Sequence of chain 1.D:
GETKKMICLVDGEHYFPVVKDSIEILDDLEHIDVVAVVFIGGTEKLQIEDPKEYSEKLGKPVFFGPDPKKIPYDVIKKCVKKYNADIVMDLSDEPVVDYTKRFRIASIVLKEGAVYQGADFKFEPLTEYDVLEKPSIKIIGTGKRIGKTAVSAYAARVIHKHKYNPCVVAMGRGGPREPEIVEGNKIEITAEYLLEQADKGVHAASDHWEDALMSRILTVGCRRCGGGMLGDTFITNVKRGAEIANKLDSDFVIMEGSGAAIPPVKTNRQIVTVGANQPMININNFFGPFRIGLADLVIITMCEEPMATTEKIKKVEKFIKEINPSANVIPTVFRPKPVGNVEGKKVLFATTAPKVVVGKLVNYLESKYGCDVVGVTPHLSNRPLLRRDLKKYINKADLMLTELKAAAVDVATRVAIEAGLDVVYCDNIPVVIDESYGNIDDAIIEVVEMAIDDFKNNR

The small molecule below binds the protein below.
Small molecule (SMILES): O=C(O)[C@@H](COP(=O)(O)O)OP(=O)(O)O

Binding-site contacts:
Ligand atom O10 contacts residue ARG145 of chain 1.D at 3.1 Å (salt-bridge).
Ligand atom O13 contacts residue ALA406 of chain 1.D at 3.2 Å (h-bond).
Ligand atom O2 contacts residue ARG173 of chain 1.D at 3.1 Å (salt-bridge).
Ligand atom P1 contacts residue SER258 of chain 1.D at 3.7 Å.
Ligand atom P1 contacts residue LYS148 of chain 1.D at 3.7 Å.
Ligand atom C3 contacts residue ASP207 of chain 1.D at 3.7 Å.
Ligand atom P6 contacts residue ARG145 of chain 1.D at 3.7 Å.
Ligand atom O11 contacts residue LYS148 of chain 1.D at 3.4 Å (salt-bridge).
Ligand atom O5 contacts residue LYS144 of chain 1.D at 3.0 Å (salt-bridge).
Ligand atom O7 contacts residue GLY172 of chain 1.D at 3.7 Å.
Ligand atom O14 contacts residue GLU44 of chain 1.C at 3.5 Å (salt-bridge).
Ligand atom O11 contacts residue ASP207 of chain 1.D at 3.1 Å (salt-bridge).
Ligand atom O11 contacts residue ADP1 of chain 1.BA at 3.1 Å (h-bond).
Ligand atom O2 contacts residue SER258 of chain 1.D at 3.0 Å (h-bond).
Ligand atom P1 contacts residue ADP1 of chain 1.BA at 3.8 Å.
Ligand atom C4 contacts residue LYS45 of chain 1.C at 3.5 Å.
Ligand atom O14 contacts residue LYS144 of chain 1.D at 3.7 Å.
Ligand atom O13 contacts residue ARG145 of chain 1.D at 2.8 Å (salt-bridge).
Ligand atom O10 contacts residue ADP1 of chain 1.BA at 3.0 Å (h-bond).
Ligand atom C4 contacts residue ARG173 of chain 1.D at 3.5 Å.
Ligand atom O11 contacts residue MG1 of chain 1.GA at 2.1 Å.
Ligand atom O9 contacts residue LYS148 of chain 1.D at 3.1 Å (salt-bridge).
Ligand atom C4 contacts residue LYS144 of chain 1.D at 3.2 Å.
Ligand atom C3 contacts residue ARG173 of chain 1.D at 3.8 Å.
Ligand atom P1 contacts residue MG1 of chain 1.GA at 3.5 Å.
Ligand atom O8 contacts residue ARG173 of chain 1.D at 2.9 Å (salt-bridge).
Ligand atom O5 contacts residue LYS45 of chain 1.C at 3.8 Å.
Ligand atom O10 contacts residue LYS144 of chain 1.D at 3.4 Å.
Ligand atom O7 contacts residue ASP207 of chain 1.D at 3.2 Å (salt-bridge).
Ligand atom O10 contacts residue MG1 of chain 1.GA at 3.8 Å.
Ligand atom O8 contacts residue LYS45 of chain 1.C at 2.8 Å (salt-bridge).
Ligand atom O9 contacts residue GLY259 of chain 1.D at 2.5 Å (h-bond).
Ligand atom O14 contacts residue LYS45 of chain 1.C at 2.6 Å (salt-bridge).
Ligand atom O9 contacts residue ARG173 of chain 1.D at 2.9 Å (salt-bridge).
Ligand atom O5 contacts residue ARG145 of chain 1.D at 3.1 Å (salt-bridge).
Ligand atom O9 contacts residue SER258 of chain 1.D at 3.3 Å (h-bond).
Ligand atom P6 contacts residue LYS45 of chain 1.C at 3.2 Å.
Ligand atom O15 contacts residue LYS45 of chain 1.C at 2.8 Å (salt-bridge).
Ligand atom C7 contacts residue ARG173 of chain 1.D at 3.8 Å.
Ligand atom C7 contacts residue LYS45 of chain 1.C at 3.5 Å.

Sequence of chain 1.C:
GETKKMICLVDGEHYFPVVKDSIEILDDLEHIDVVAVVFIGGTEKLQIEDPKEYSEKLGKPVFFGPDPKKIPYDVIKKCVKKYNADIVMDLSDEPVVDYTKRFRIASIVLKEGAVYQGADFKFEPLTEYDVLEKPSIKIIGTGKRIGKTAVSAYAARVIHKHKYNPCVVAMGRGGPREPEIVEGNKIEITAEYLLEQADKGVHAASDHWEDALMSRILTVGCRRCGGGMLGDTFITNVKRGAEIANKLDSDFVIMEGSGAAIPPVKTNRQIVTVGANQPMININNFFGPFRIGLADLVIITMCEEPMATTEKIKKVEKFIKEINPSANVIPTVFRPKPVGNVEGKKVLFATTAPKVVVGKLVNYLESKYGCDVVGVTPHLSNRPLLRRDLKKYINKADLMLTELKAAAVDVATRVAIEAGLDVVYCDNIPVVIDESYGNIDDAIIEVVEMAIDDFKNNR